Binding-site contacts:
Ligand atom C5 contacts residue LEU4 of chain 1.B at 4.1 Å (hydrophobic).
Ligand atom N1 contacts residue ASN6 of chain 1.B at 4.3 Å.
Ligand atom C7A contacts residue LEU5 of chain 1.B at 3.9 Å (hydrophobic).
Ligand atom C6 contacts residue LEU5 of chain 1.B at 3.8 Å (hydrophobic).
Ligand atom N1 contacts residue PRO7 of chain 1.B at 4.2 Å.
Ligand atom C6 contacts residue THR3 of chain 1.B at 4.4 Å.
Ligand atom N1 contacts residue THR3 of chain 1.B at 3.8 Å.
Ligand atom C6 contacts residue ASN6 of chain 1.B at 3.9 Å.
Ligand atom C7 contacts residue THR3 of chain 1.B at 3.5 Å.
Ligand atom N3 contacts residue ASN6 of chain 1.B at 3.7 Å.
Ligand atom N1 contacts residue LEU5 of chain 1.B at 4.2 Å.
Ligand atom C3A contacts residue LEU5 of chain 1.B at 4.4 Å (hydrophobic).
Ligand atom C5 contacts residue LEU5 of chain 1.B at 4.3 Å (hydrophobic).
Ligand atom C7 contacts residue ASN6 of chain 1.B at 3.9 Å.
Ligand atom C2 contacts residue PRO7 of chain 1.B at 4.1 Å (hydrophobic).
Ligand atom C7A contacts residue ASN6 of chain 1.B at 3.9 Å.
Ligand atom C7A contacts residue THR3 of chain 1.B at 4.2 Å.
Ligand atom C7 contacts residue LEU5 of chain 1.B at 3.6 Å (hydrophobic).
Ligand atom C5 contacts residue ASN6 of chain 1.B at 3.9 Å.
Ligand atom C3A contacts residue ASN6 of chain 1.B at 3.7 Å.
Ligand atom C6 contacts residue LEU4 of chain 1.B at 3.0 Å (hydrophobic).
Ligand atom C7 contacts residue LEU4 of chain 1.B at 3.5 Å (hydrophobic).
Ligand atom C2 contacts residue ASN6 of chain 1.B at 4.2 Å.
Ligand atom C4 contacts residue ASN6 of chain 1.B at 3.7 Å.

Sequence of chain 1.B:
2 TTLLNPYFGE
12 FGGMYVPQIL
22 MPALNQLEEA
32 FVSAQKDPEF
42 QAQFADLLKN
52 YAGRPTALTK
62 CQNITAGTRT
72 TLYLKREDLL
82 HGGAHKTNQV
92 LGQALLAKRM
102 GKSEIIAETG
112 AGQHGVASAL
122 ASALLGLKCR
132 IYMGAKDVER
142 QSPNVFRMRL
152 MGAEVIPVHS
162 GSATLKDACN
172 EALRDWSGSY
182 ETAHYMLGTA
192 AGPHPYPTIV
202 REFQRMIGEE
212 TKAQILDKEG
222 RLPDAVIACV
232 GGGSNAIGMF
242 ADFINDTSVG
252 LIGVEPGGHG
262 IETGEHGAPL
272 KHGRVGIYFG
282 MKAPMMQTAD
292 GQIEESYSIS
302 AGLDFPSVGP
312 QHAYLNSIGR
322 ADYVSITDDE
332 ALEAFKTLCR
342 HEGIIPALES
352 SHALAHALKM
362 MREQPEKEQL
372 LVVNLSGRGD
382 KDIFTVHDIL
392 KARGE

This small molecule binds to this protein.
Small molecule (SMILES): c1ccc2[nH]cnc2c1